Sequence of chain 1.B:
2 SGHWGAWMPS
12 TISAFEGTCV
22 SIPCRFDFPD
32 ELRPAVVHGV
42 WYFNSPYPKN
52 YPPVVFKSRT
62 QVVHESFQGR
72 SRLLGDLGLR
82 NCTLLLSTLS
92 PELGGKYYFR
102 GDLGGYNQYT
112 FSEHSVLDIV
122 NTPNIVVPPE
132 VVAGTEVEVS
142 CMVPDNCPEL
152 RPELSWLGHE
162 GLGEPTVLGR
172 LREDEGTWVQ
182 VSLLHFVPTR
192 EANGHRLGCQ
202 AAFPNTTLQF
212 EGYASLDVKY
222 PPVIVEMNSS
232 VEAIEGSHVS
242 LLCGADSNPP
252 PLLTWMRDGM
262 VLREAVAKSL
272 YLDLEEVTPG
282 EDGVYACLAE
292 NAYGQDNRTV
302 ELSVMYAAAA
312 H

Binding-site contacts:
Ligand atom O6 contacts residue PRO49 of chain 1.B at 3.3 Å.
Ligand atom C1 contacts residue ARG101 of chain 1.B at 3.2 Å.
Ligand atom O6 contacts residue LYS50 of chain 1.B at 3.2 Å (salt-bridge).
Ligand atom O8 contacts residue TYR48 of chain 1.B at 3.3 Å.
Ligand atom O6 contacts residue TYR48 of chain 1.B at 3.3 Å.
Ligand atom O1A contacts residue ARG101 of chain 1.B at 2.9 Å (salt-bridge).
Ligand atom O9 contacts residue TYR48 of chain 1.B at 2.6 Å (h-bond).
Ligand atom C10 contacts residue TYR107 of chain 1.B at 4.1 Å (hydrophobic).
Ligand atom C8 contacts residue TYR48 of chain 1.B at 3.6 Å (hydrophobic).
Ligand atom O1B contacts residue TYR48 of chain 1.B at 4.2 Å.
Ligand atom N5 contacts residue TYR107 of chain 1.B at 4.1 Å.
Ligand atom C6 contacts residue TYR48 of chain 1.B at 3.6 Å (hydrophobic).
Ligand atom C4 contacts residue TYR48 of chain 1.B at 4.1 Å (hydrophobic).
Ligand atom C7 contacts residue GLN109 of chain 1.B at 4.0 Å.
Ligand atom C6 contacts residue GLN109 of chain 1.B at 3.3 Å.
Ligand atom O8 contacts residue TYR110 of chain 1.B at 3.7 Å.
Ligand atom C10 contacts residue GLN109 of chain 1.B at 3.7 Å.
Ligand atom C4 contacts residue TYR107 of chain 1.B at 3.9 Å (hydrophobic).
Ligand atom C11 contacts residue TYR110 of chain 1.B at 4.2 Å (hydrophobic).
Ligand atom N5 contacts residue TYR110 of chain 1.B at 4.1 Å.
Ligand atom O8 contacts residue ARG101 of chain 1.B at 3.9 Å.
Ligand atom O5 contacts residue TYR48 of chain 1.B at 4.2 Å.
Ligand atom O1A contacts residue GLN109 of chain 1.B at 3.6 Å.
Ligand atom C11 contacts residue GLN109 of chain 1.B at 4.1 Å.
Ligand atom C9 contacts residue THR111 of chain 1.B at 3.7 Å.
Ligand atom O4 contacts residue TYR107 of chain 1.B at 3.2 Å (h-bond).
Ligand atom O8 contacts residue THR111 of chain 1.B at 3.1 Å (h-bond).
Ligand atom C6 contacts residue LYS50 of chain 1.B at 3.5 Å.
Ligand atom C9 contacts residue TYR110 of chain 1.B at 3.6 Å (hydrophobic).
Ligand atom O8 contacts residue GLN109 of chain 1.B at 4.1 Å.
Ligand atom N5 contacts residue GLN109 of chain 1.B at 2.6 Å (h-bond).
Ligand atom O1B contacts residue ARG101 of chain 1.B at 2.7 Å (salt-bridge).
Ligand atom C4 contacts residue GLN109 of chain 1.B at 3.5 Å.
Ligand atom C11 contacts residue TRP5 of chain 1.B at 3.8 Å (hydrophobic).
Ligand atom O9 contacts residue THR111 of chain 1.B at 2.8 Å (h-bond).
Ligand atom C7 contacts residue TYR110 of chain 1.B at 3.8 Å (hydrophobic).
Ligand atom O1B contacts residue GLN109 of chain 1.B at 4.1 Å.
Ligand atom C9 contacts residue TYR48 of chain 1.B at 3.5 Å (hydrophobic).
Ligand atom C5 contacts residue TYR48 of chain 1.B at 3.6 Å (hydrophobic).
Ligand atom C5 contacts residue GLN109 of chain 1.B at 3.2 Å.

This small molecule binds to this protein.
Small molecule (SMILES): CO[C@@H]1O[C@H](CO)[C@H](O)[C@H](O[C@]2(C(=O)O)C[C@H](O)[C@@H](NC(C)=O)[C@H]([C@H](O)[C@H](O)CO)O2)[C@H]1O